Binding-site contacts:
Ligand atom C2 contacts residue ASN242 of chain 2.B at 2.4 Å.
Ligand atom C8 contacts residue ASN242 of chain 2.B at 4.3 Å.
Ligand atom C3 contacts residue ASN242 of chain 2.B at 3.7 Å.
Ligand atom C7 contacts residue ASN242 of chain 2.B at 3.7 Å.
Ligand atom C1 contacts residue ASN242 of chain 2.B at 1.4 Å.
Ligand atom O5 contacts residue ASN242 of chain 2.B at 2.4 Å (h-bond).
Ligand atom O7 contacts residue ASN242 of chain 2.B at 4.4 Å.
Ligand atom C4 contacts residue ASN242 of chain 2.B at 4.2 Å.
Ligand atom N2 contacts residue ASN242 of chain 2.B at 2.8 Å (h-bond).
Ligand atom N2 contacts residue ILE240 of chain 2.B at 4.5 Å.
Ligand atom C5 contacts residue ASN242 of chain 2.B at 3.7 Å.
Ligand atom O7 contacts residue ILE240 of chain 2.B at 4.2 Å.

Sequence of chain 2.B:
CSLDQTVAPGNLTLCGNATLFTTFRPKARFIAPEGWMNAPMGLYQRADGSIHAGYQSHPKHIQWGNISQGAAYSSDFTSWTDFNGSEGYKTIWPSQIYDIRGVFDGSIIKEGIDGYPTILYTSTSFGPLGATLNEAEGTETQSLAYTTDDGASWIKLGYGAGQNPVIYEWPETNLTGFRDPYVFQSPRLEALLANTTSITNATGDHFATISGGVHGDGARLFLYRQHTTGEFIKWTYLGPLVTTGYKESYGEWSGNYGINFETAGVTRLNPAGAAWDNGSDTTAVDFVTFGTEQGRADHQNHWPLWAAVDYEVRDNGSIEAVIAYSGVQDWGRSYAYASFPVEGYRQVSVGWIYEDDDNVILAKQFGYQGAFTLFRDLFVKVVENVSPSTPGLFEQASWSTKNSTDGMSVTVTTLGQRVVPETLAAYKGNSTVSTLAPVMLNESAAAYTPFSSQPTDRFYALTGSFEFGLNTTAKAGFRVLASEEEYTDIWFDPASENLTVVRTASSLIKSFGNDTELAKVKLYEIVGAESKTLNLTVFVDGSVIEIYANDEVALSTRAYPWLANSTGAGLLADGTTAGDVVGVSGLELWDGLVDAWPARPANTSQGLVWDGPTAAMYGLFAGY

The small molecule below binds the protein below.
Small molecule (SMILES): CC(=O)N[C@@H]1[C@@H](O)[C@H](O)[C@@H](CO)O[C@H]1O